Sequence of chain 1.B:
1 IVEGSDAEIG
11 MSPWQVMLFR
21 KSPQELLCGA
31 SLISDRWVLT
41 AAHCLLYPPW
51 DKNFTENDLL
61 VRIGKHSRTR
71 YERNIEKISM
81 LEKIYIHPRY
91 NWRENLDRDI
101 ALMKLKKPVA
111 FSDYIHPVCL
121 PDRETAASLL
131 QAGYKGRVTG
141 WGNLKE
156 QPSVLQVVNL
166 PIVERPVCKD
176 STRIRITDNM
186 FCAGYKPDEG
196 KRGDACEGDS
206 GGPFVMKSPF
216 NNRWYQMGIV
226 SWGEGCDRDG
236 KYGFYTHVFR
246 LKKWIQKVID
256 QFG

Binding-site contacts:
Ligand atom OE1 contacts residue TYR71 of chain 1.B at 3.4 Å (h-bond).
Ligand atom CD1 contacts residue LEU60 of chain 1.B at 3.3 Å (hydrophobic).
Ligand atom CD contacts residue TYR71 of chain 1.B at 3.7 Å (hydrophobic).
Ligand atom N contacts residue THR69 of chain 1.B at 3.1 Å (h-bond).
Ligand atom CD1 contacts residue GLU25 of chain 1.B at 3.8 Å.
Ligand atom CG2 contacts residue PHE19 of chain 1.B at 3.9 Å (hydrophobic).
Ligand atom CD2 contacts residue ARG68 of chain 1.B at 3.5 Å.
Ligand atom S contacts residue TYR71 of chain 1.B at 3.8 Å.
Ligand atom O1 contacts residue ILE78 of chain 1.B at 3.1 Å (h-bond).
Ligand atom CZ contacts residue LEU26 of chain 1.B at 3.6 Å (hydrophobic).
Ligand atom CG2 contacts residue ARG62 of chain 1.B at 3.7 Å.
Ligand atom CE2 contacts residue ARG68 of chain 1.B at 2.8 Å.
Ligand atom CA contacts residue THR69 of chain 1.B at 3.9 Å.
Ligand atom O contacts residue THR69 of chain 1.B at 3.9 Å.
Ligand atom CG1 contacts residue GLN24 of chain 1.B at 3.7 Å.
Ligand atom CG contacts residue TYR71 of chain 1.B at 3.6 Å (hydrophobic).
Ligand atom CB contacts residue THR69 of chain 1.B at 3.5 Å.
Ligand atom CD contacts residue TYR71 of chain 1.B at 3.4 Å (hydrophobic).
Ligand atom OE1 contacts residue ARG70 of chain 1.B at 3.8 Å.
Ligand atom CE1 contacts residue ARG68 of chain 1.B at 3.8 Å.
Ligand atom CZ contacts residue ARG68 of chain 1.B at 3.7 Å.
Ligand atom O3 contacts residue ILE78 of chain 1.B at 3.6 Å.
Ligand atom O1 contacts residue LYS77 of chain 1.B at 3.5 Å.
Ligand atom C contacts residue THR69 of chain 1.B at 3.9 Å.
Ligand atom CA contacts residue THR69 of chain 1.B at 3.8 Å.
Ligand atom O contacts residue TYR71 of chain 1.B at 4.0 Å.
Ligand atom CD2 contacts residue PHE19 of chain 1.B at 3.8 Å (hydrophobic).
Ligand atom CE1 contacts residue GLU25 of chain 1.B at 3.9 Å.
Ligand atom O3 contacts residue TYR71 of chain 1.B at 2.7 Å (h-bond).
Ligand atom CD1 contacts residue ILE78 of chain 1.B at 3.9 Å (hydrophobic).
Ligand atom CG contacts residue PHE19 of chain 1.B at 3.8 Å (hydrophobic).
Ligand atom CD1 contacts residue GLN24 of chain 1.B at 3.9 Å.
Ligand atom O contacts residue GLN24 of chain 1.B at 3.9 Å.
Ligand atom CG contacts residue TYR71 of chain 1.B at 3.2 Å (hydrophobic).
Ligand atom CB contacts residue LEU60 of chain 1.B at 3.9 Å (hydrophobic).
Ligand atom CE1 contacts residue ILE78 of chain 1.B at 3.7 Å (hydrophobic).
Ligand atom CE2 contacts residue THR69 of chain 1.B at 3.6 Å.
Ligand atom O contacts residue THR69 of chain 1.B at 3.5 Å.
Ligand atom CD2 contacts residue THR69 of chain 1.B at 3.5 Å.
Ligand atom CE1 contacts residue LEU26 of chain 1.B at 3.4 Å (hydrophobic).

The protein below binds the small molecule below.
Small molecule (SMILES): CC[C@H](C)[C@H](NC(=O)[C@H](C)NC(=O)[C@H](CCC(=O)O)NC(=O)[C@H](Cc1ccccc1)NC(=O)[C@H](C)N)C(=O)N1CCC[C@H]1C(=O)N[C@@H](C)C(=O)N[C@@H](CCC(=O)O)C(=O)N[C@H](C=O)Cc1ccc(OS(=O)(=O)O)cc1